Binding-site contacts:
Ligand atom CE contacts residue MET354 of chain 1.A at 3.9 Å (hydrophobic).
Ligand atom CG contacts residue THR361 of chain 1.A at 3.2 Å.
Ligand atom CE contacts residue THR380 of chain 1.A at 3.9 Å.
Ligand atom OXT contacts residue VAL360 of chain 1.A at 3.5 Å (h-bond).
Ligand atom N contacts residue LYS355 of chain 1.A at 3.5 Å (salt-bridge).
Ligand atom CG contacts residue ILE44 of chain 1.B at 3.2 Å (hydrophobic).
Ligand atom N contacts residue MET354 of chain 1.A at 3.0 Å (h-bond).
Ligand atom CA contacts residue ILE44 of chain 1.B at 3.5 Å (hydrophobic).
Ligand atom OXT contacts residue GLY359 of chain 1.A at 3.6 Å (h-bond).
Ligand atom NZ contacts residue SER381 of chain 1.A at 2.8 Å (h-bond).
Ligand atom NZ contacts residue ASP45 of chain 1.B at 2.5 Å (salt-bridge).
Ligand atom CE contacts residue ASP45 of chain 1.B at 3.4 Å.
Ligand atom CD contacts residue ILE385 of chain 1.A at 3.9 Å (hydrophobic).
Ligand atom O contacts residue PRO358 of chain 1.A at 3.8 Å.
Ligand atom CG contacts residue ASP45 of chain 1.B at 3.7 Å.
Ligand atom C contacts residue HIS357 of chain 1.A at 3.7 Å.
Ligand atom OXT contacts residue THR361 of chain 1.A at 3.0 Å (h-bond).
Ligand atom CB contacts residue ILE44 of chain 1.B at 3.8 Å (hydrophobic).
Ligand atom C contacts residue THR361 of chain 1.A at 3.6 Å.
Ligand atom NZ contacts residue GLU382 of chain 1.A at 3.7 Å.
Ligand atom CD contacts residue THR361 of chain 1.A at 3.3 Å.
Ligand atom O contacts residue ASN43 of chain 1.B at 3.6 Å.
Ligand atom CB contacts residue THR361 of chain 1.A at 3.5 Å.
Ligand atom N contacts residue ILE44 of chain 1.B at 2.5 Å (h-bond).
Ligand atom N contacts residue ASN43 of chain 1.B at 3.0 Å (h-bond).
Ligand atom C contacts residue PRO358 of chain 1.A at 4.0 Å (hydrophobic).
Ligand atom CA contacts residue ASN43 of chain 1.B at 3.9 Å.
Ligand atom O contacts residue ILE44 of chain 1.B at 3.0 Å (h-bond).
Ligand atom CE contacts residue ARG384 of chain 1.A at 3.9 Å.
Ligand atom CA contacts residue MET354 of chain 1.A at 3.0 Å (hydrophobic).
Ligand atom C contacts residue ILE44 of chain 1.B at 3.8 Å (hydrophobic).
Ligand atom N contacts residue HIS357 of chain 1.A at 4.0 Å.
Ligand atom CE contacts residue SER381 of chain 1.A at 3.3 Å.
Ligand atom CD contacts residue THR380 of chain 1.A at 4.0 Å.
Ligand atom NZ contacts residue THR380 of chain 1.A at 3.4 Å.
Ligand atom CB contacts residue MET354 of chain 1.A at 3.3 Å (hydrophobic).
Ligand atom CD contacts residue ASP45 of chain 1.B at 3.4 Å.
Ligand atom CA contacts residue HIS357 of chain 1.A at 3.5 Å.
Ligand atom C contacts residue ASN43 of chain 1.B at 4.1 Å.
Ligand atom OXT contacts residue HIS357 of chain 1.A at 4.0 Å.

Sequence of chain 1.A:
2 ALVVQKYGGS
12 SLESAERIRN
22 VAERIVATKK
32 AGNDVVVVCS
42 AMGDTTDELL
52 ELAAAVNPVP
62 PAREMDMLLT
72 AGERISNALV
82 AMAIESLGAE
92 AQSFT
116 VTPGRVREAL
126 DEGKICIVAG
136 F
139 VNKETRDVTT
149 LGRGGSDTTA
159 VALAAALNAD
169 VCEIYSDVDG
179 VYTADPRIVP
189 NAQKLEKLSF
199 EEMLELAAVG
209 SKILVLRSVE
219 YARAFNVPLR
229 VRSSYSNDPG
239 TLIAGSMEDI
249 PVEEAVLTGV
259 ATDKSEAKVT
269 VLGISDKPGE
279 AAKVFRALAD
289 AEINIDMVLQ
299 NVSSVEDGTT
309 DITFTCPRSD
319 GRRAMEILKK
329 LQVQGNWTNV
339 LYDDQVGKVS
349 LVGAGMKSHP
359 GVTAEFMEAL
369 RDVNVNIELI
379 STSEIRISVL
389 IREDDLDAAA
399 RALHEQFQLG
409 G

Sequence of chain 1.B:
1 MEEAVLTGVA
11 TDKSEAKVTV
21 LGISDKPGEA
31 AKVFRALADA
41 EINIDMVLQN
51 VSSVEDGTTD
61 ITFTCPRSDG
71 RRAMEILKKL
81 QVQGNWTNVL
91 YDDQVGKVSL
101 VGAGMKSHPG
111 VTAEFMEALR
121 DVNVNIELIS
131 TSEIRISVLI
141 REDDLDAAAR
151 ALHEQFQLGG

The protein below binds the small molecule below.
Small molecule (SMILES): N[C@@H](CCCC[NH3+])C(=O)O